Sequence of chain 1.A:
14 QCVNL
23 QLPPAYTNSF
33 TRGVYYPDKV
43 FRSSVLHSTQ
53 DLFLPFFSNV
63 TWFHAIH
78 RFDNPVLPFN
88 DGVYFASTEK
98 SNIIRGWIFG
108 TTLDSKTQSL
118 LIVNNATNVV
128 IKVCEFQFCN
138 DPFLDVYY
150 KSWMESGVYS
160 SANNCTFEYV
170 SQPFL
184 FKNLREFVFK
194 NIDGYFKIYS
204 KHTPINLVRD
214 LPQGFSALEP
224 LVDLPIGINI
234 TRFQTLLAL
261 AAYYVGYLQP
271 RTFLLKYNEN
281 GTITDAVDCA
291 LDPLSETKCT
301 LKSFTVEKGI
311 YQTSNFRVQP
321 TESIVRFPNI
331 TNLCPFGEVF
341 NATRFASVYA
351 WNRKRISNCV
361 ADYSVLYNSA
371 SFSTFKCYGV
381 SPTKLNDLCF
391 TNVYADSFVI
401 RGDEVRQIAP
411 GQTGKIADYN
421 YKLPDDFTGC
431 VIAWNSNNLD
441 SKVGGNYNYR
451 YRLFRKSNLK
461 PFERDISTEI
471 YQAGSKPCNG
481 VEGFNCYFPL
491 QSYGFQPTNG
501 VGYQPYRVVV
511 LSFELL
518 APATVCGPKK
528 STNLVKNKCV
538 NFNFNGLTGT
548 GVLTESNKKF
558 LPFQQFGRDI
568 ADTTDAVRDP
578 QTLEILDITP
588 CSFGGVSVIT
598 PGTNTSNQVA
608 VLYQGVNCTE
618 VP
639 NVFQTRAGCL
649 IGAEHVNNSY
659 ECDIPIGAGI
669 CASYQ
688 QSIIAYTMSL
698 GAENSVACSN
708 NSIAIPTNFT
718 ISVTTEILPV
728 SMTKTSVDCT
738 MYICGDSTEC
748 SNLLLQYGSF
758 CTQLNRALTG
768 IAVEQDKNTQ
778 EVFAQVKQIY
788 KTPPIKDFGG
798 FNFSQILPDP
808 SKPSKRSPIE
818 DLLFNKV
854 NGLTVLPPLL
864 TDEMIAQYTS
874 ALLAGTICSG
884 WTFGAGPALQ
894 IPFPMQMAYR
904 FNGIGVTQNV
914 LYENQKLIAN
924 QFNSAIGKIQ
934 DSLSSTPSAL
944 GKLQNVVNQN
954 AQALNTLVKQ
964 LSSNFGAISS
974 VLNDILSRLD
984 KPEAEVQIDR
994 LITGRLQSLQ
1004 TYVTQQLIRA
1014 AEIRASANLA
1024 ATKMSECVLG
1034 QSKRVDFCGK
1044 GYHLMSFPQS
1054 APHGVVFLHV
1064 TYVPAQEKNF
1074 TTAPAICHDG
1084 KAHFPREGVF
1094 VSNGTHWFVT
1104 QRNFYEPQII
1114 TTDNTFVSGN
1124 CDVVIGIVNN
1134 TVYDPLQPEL

Binding-site contacts:
Ligand atom O5 contacts residue VAL127 of chain 1.A at 4.1 Å.
Ligand atom C6 contacts residue TRP152 of chain 1.A at 4.1 Å (hydrophobic).
Ligand atom C3 contacts residue ASN122 of chain 1.A at 3.8 Å.
Ligand atom N2 contacts residue ASN122 of chain 1.A at 2.9 Å (h-bond).
Ligand atom O5 contacts residue ASN122 of chain 1.A at 2.4 Å (h-bond).
Ligand atom O7 contacts residue ASN122 of chain 1.A at 3.2 Å (h-bond).
Ligand atom O7 contacts residue TRP152 of chain 1.A at 3.4 Å.
Ligand atom C7 contacts residue ASN122 of chain 1.A at 3.2 Å.
Ligand atom C8 contacts residue ALA123 of chain 1.A at 4.4 Å (hydrophobic).
Ligand atom C2 contacts residue TRP152 of chain 1.A at 3.8 Å (hydrophobic).
Ligand atom C8 contacts residue ASN122 of chain 1.A at 4.3 Å.
Ligand atom C4 contacts residue TRP152 of chain 1.A at 4.0 Å (hydrophobic).
Ligand atom C5 contacts residue ASN122 of chain 1.A at 3.8 Å.
Ligand atom C1 contacts residue ASN122 of chain 1.A at 1.5 Å.
Ligand atom O6 contacts residue TRP152 of chain 1.A at 3.2 Å (h-bond).
Ligand atom C6 contacts residue VAL127 of chain 1.A at 3.5 Å (hydrophobic).
Ligand atom C1 contacts residue TRP152 of chain 1.A at 3.7 Å (hydrophobic).
Ligand atom C5 contacts residue TRP152 of chain 1.A at 3.9 Å (hydrophobic).
Ligand atom O5 contacts residue ASN125 of chain 1.A at 4.4 Å.
Ligand atom C2 contacts residue ASN122 of chain 1.A at 2.5 Å.
Ligand atom O5 contacts residue TRP152 of chain 1.A at 3.1 Å (h-bond).
Ligand atom C5 contacts residue ASN125 of chain 1.A at 4.4 Å.
Ligand atom O6 contacts residue VAL127 of chain 1.A at 3.5 Å.
Ligand atom C5 contacts residue VAL127 of chain 1.A at 4.4 Å (hydrophobic).
Ligand atom C4 contacts residue ASN122 of chain 1.A at 4.3 Å.

A small-molecule ligand and the protein it binds are described below.
Small molecule (SMILES): CC(=O)N[C@@H]1[C@@H](O)[C@H](O)[C@@H](CO)O[C@H]1O